Binding-site contacts:
Ligand atom O6 contacts residue THR349 of chain 1.H at 3.1 Å (h-bond).
Ligand atom P1 contacts residue ARG405 of chain 1.H at 3.7 Å.
Ligand atom P2 contacts residue THR349 of chain 1.H at 3.7 Å.
Ligand atom O5 contacts residue LEU347 of chain 1.H at 3.8 Å.
Ligand atom O5P contacts residue SER353 of chain 1.H at 3.7 Å.
Ligand atom O4 contacts residue TYR437 of chain 1.H at 2.9 Å (h-bond).
Ligand atom O3 contacts residue TRP398 of chain 1.H at 3.7 Å.
Ligand atom O3 contacts residue GLY430 of chain 1.H at 3.2 Å.
Ligand atom O3P contacts residue PRO433 of chain 1.H at 3.5 Å.
Ligand atom O5P contacts residue GLY436 of chain 1.H at 2.9 Å (h-bond).
Ligand atom O4P contacts residue THR348 of chain 1.H at 2.5 Å (h-bond).
Ligand atom O2 contacts residue GLY430 of chain 1.H at 3.5 Å (h-bond).
Ligand atom O1P contacts residue TRP398 of chain 1.H at 2.7 Å (h-bond).
Ligand atom C6 contacts residue SER353 of chain 1.H at 3.7 Å.
Ligand atom O1 contacts residue GLY434 of chain 1.H at 3.8 Å.
Ligand atom O6P contacts residue THR349 of chain 1.H at 3.2 Å (h-bond).
Ligand atom O1P contacts residue ARG405 of chain 1.H at 2.9 Å (salt-bridge).
Ligand atom O3P contacts residue GLY434 of chain 1.H at 2.8 Å (h-bond).
Ligand atom O5P contacts residue SER435 of chain 1.H at 3.2 Å (h-bond).
Ligand atom C6 contacts residue LEU347 of chain 1.H at 3.6 Å (hydrophobic).
Ligand atom O6 contacts residue THR348 of chain 1.H at 3.6 Å.
Ligand atom O4 contacts residue GLY436 of chain 1.H at 3.8 Å.
Ligand atom O2 contacts residue LEU347 of chain 1.H at 3.5 Å.
Ligand atom P2 contacts residue SER435 of chain 1.H at 3.5 Å.
Ligand atom O6P contacts residue THR350 of chain 1.H at 2.7 Å (h-bond).
Ligand atom O6P contacts residue SER435 of chain 1.H at 2.8 Å (h-bond).
Ligand atom C4 contacts residue GLY434 of chain 1.H at 3.3 Å.
Ligand atom O4 contacts residue GLY434 of chain 1.H at 2.6 Å (h-bond).
Ligand atom C5 contacts residue GLY434 of chain 1.H at 3.5 Å.
Ligand atom O3 contacts residue ARG432 of chain 1.H at 2.7 Å (salt-bridge).
Ligand atom O4P contacts residue ARG352 of chain 1.H at 3.8 Å.
Ligand atom O2P contacts residue ARG405 of chain 1.H at 2.7 Å (salt-bridge).
Ligand atom O4P contacts residue SER353 of chain 1.H at 2.7 Å (h-bond).
Ligand atom P2 contacts residue THR348 of chain 1.H at 3.5 Å.
Ligand atom C3 contacts residue ARG432 of chain 1.H at 3.2 Å.
Ligand atom O6P contacts residue THR348 of chain 1.H at 3.6 Å.
Ligand atom P2 contacts residue SER353 of chain 1.H at 3.7 Å.
Ligand atom C3 contacts residue GLY434 of chain 1.H at 3.4 Å.
Ligand atom C6 contacts residue THR438 of chain 1.H at 3.5 Å.
Ligand atom O4 contacts residue THR438 of chain 1.H at 3.5 Å (h-bond).

Sequence of chain 1.H:
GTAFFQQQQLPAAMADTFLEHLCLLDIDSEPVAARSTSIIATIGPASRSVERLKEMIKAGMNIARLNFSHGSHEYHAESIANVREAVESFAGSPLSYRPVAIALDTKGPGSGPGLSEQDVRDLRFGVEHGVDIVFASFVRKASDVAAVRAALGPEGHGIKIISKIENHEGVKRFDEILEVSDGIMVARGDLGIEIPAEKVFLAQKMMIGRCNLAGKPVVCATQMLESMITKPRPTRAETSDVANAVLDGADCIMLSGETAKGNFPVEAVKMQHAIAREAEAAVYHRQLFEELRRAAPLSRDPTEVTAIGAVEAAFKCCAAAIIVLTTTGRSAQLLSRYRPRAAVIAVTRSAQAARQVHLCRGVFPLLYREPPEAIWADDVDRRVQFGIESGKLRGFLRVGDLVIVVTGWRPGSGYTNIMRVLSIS

This small molecule binds to this protein.
Small molecule (SMILES): O=P(O)(O)OC[C@H]1O[C@](O)(COP(=O)(O)O)[C@@H](O)[C@@H]1O